Sequence of chain 1.D:
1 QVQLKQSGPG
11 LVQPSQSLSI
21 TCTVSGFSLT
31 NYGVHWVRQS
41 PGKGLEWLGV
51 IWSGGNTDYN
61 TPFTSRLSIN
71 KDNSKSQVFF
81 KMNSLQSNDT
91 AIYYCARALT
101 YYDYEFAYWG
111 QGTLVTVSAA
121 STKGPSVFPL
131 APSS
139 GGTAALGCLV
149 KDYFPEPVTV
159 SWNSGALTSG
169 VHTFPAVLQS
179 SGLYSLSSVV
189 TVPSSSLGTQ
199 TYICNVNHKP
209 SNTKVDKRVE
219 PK

Sequence of chain 1.C:
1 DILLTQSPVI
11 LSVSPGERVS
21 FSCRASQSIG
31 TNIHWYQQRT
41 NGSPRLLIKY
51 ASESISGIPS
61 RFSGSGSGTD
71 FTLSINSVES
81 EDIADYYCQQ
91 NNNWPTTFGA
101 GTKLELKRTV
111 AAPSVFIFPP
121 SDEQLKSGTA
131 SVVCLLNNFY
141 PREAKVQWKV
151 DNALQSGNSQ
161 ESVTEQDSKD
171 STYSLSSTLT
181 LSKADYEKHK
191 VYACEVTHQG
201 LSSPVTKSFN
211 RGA

Binding-site contacts:
Ligand atom CD1 contacts residue THR90 of chain 1.D at 3.4 Å.
Ligand atom O contacts residue LYS103 of chain 1.C at 3.1 Å (salt-bridge).
Ligand atom CAL contacts residue SER40 of chain 1.D at 3.4 Å.
Ligand atom NH1 contacts residue SER43 of chain 1.C at 3.6 Å (h-bond).
Ligand atom CD contacts residue GLY42 of chain 1.C at 3.3 Å.
Ligand atom CZ contacts residue GLN111 of chain 1.D at 3.2 Å.
Ligand atom CE2 contacts residue GLN39 of chain 1.D at 3.6 Å.
Ligand atom SG contacts residue VAL9 of chain 1.C at 3.6 Å.
Ligand atom N contacts residue ASP85 of chain 1.C at 2.6 Å (salt-bridge).
Ligand atom NH1 contacts residue GLY42 of chain 1.C at 3.4 Å (h-bond).
Ligand atom NH2 contacts residue ASP85 of chain 1.C at 2.8 Å (salt-bridge).
Ligand atom CA contacts residue ASP85 of chain 1.C at 3.3 Å.
Ligand atom CB contacts residue GLU154 of chain 1.D at 3.2 Å.
Ligand atom NH2 contacts residue ALA84 of chain 1.C at 3.3 Å.
Ligand atom CAH contacts residue GLY44 of chain 1.D at 3.5 Å.
Ligand atom NH2 contacts residue GLN111 of chain 1.D at 2.9 Å (h-bond).
Ligand atom CZ contacts residue ASP85 of chain 1.C at 3.5 Å.
Ligand atom CAM contacts residue TYR87 of chain 1.C at 3.5 Å (hydrophobic).
Ligand atom NH1 contacts residue ASN41 of chain 1.C at 3.6 Å (h-bond).
Ligand atom CE1 contacts residue GLN39 of chain 1.D at 3.4 Å.
Ligand atom CG contacts residue THR40 of chain 1.C at 3.5 Å.
Ligand atom O contacts residue ASN41 of chain 1.C at 3.2 Å (h-bond).
Ligand atom CAI contacts residue ALA100 of chain 1.C at 3.2 Å (hydrophobic).
Ligand atom CAE contacts residue ALA100 of chain 1.C at 3.5 Å (hydrophobic).
Ligand atom NH1 contacts residue THR40 of chain 1.C at 3.1 Å (h-bond).
Ligand atom CD contacts residue ILE92 of chain 1.D at 3.4 Å (hydrophobic).
Ligand atom CAI contacts residue TYR87 of chain 1.C at 3.5 Å (hydrophobic).
Ligand atom NE contacts residue ILE92 of chain 1.D at 3.2 Å.
Ligand atom C contacts residue ASP85 of chain 1.C at 3.4 Å.
Ligand atom CD2 contacts residue ILE92 of chain 1.D at 3.5 Å (hydrophobic).
Ligand atom CAL contacts residue PRO41 of chain 1.D at 3.6 Å (hydrophobic).
Ligand atom CG contacts residue ILE92 of chain 1.D at 3.4 Å (hydrophobic).
Ligand atom CB contacts residue ASP85 of chain 1.C at 3.5 Å.
Ligand atom NH1 contacts residue GLN111 of chain 1.D at 2.8 Å (h-bond).
Ligand atom NE contacts residue ASP85 of chain 1.C at 2.8 Å (salt-bridge).
Ligand atom O contacts residue ASN41 of chain 1.C at 2.9 Å (h-bond).
Ligand atom O contacts residue GLN38 of chain 1.C at 3.3 Å (h-bond).
Ligand atom CZ contacts residue GLN39 of chain 1.D at 3.3 Å.
Ligand atom CD contacts residue THR40 of chain 1.C at 3.6 Å.
Ligand atom CD contacts residue ASP85 of chain 1.C at 3.5 Å.

This small molecule binds to this protein.
Small molecule (SMILES): CC(C)C[C@@H]1NC(=O)[C@H](CCCN=C(N)N)NC(=O)[C@H](CCCN=C(N)N)NC(=O)[C@H]([C@@H](C)O)NC(=O)[C@H](CO)NC(=O)[C@H](CC(C)C)NC(=O)[C@H](CC(=O)O)NC(=O)[C@H](C(c2ccccc2)c2ccccc2)NC(=O)[C@H](CCC(N)=O)NC(=O)[C@@H](N)CSSC[C@@H](C(=O)O)NC(=O)[C@H](CCCCN)NC1=O